Sequence of chain 1.A:
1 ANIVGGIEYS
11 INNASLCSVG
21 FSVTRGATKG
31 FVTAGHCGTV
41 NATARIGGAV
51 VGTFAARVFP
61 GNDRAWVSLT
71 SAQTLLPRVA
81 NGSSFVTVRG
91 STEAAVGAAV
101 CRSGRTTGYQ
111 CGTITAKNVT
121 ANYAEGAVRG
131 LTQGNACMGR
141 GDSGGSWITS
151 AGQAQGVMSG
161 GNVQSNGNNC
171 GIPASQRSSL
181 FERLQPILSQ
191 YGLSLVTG

The protein below binds the small molecule below.
Small molecule (SMILES): CCCC[C@H](NC(=O)[C@@H]1CCCN1C(=O)[C@H](C)NC(=O)[C@H](C)N)B(O)O

Binding-site contacts:
Ligand atom C contacts residue TYR123 of chain 1.A at 3.4 Å (hydrophobic).
Ligand atom CD contacts residue GLY139 of chain 1.A at 3.9 Å.
Ligand atom CE contacts residue ARG140 of chain 1.A at 3.9 Å.
Ligand atom CE contacts residue VAL163 of chain 1.A at 3.4 Å (hydrophobic).
Ligand atom CB contacts residue HIS36 of chain 1.A at 3.6 Å.
Ligand atom N contacts residue TYR123 of chain 1.A at 3.5 Å.
Ligand atom CD contacts residue ARG140 of chain 1.A at 3.7 Å.
Ligand atom O contacts residue GLY160 of chain 1.A at 3.2 Å.
Ligand atom O2 contacts residue HIS36 of chain 1.A at 2.6 Å (h-bond).
Ligand atom O contacts residue GLY161 of chain 1.A at 3.1 Å (h-bond).
Ligand atom N contacts residue SER143 of chain 1.A at 2.9 Å (h-bond).
Ligand atom CA contacts residue TYR123 of chain 1.A at 3.6 Å (hydrophobic).
Ligand atom B contacts residue HIS36 of chain 1.A at 3.5 Å.
Ligand atom N contacts residue SER159 of chain 1.A at 3.2 Å (h-bond).
Ligand atom CA contacts residue SER159 of chain 1.A at 3.5 Å.
Ligand atom O1 contacts residue SER143 of chain 1.A at 2.5 Å (h-bond).
Ligand atom CA contacts residue SER143 of chain 1.A at 2.5 Å.
Ligand atom CG contacts residue TYR123 of chain 1.A at 4.0 Å (hydrophobic).
Ligand atom B contacts residue SER143 of chain 1.A at 1.6 Å.
Ligand atom N contacts residue TYR123 of chain 1.A at 3.7 Å.
Ligand atom CB contacts residue SER143 of chain 1.A at 2.9 Å.
Ligand atom CG contacts residue GLU125 of chain 1.A at 3.9 Å.
Ligand atom N contacts residue HIS36 of chain 1.A at 3.4 Å (h-bond).
Ligand atom C contacts residue HIS36 of chain 1.A at 3.8 Å.
Ligand atom C contacts residue GLY161 of chain 1.A at 3.9 Å.
Ligand atom O2 contacts residue SER143 of chain 1.A at 2.5 Å (h-bond).
Ligand atom O1 contacts residue ASP142 of chain 1.A at 3.4 Å (salt-bridge).
Ligand atom CD contacts residue TYR123 of chain 1.A at 3.6 Å (hydrophobic).
Ligand atom O1 contacts residue GLY141 of chain 1.A at 2.5 Å (h-bond).
Ligand atom N contacts residue GLY161 of chain 1.A at 3.1 Å (h-bond).
Ligand atom O contacts residue TYR123 of chain 1.A at 3.4 Å.
Ligand atom O contacts residue ASN122 of chain 1.A at 4.0 Å.
Ligand atom CB contacts residue GLY139 of chain 1.A at 3.9 Å.
Ligand atom CG contacts residue GLY160 of chain 1.A at 3.8 Å.
Ligand atom CA contacts residue GLY161 of chain 1.A at 3.6 Å.
Ligand atom O1 contacts residue ARG140 of chain 1.A at 3.6 Å.
Ligand atom B contacts residue GLY141 of chain 1.A at 4.0 Å.
Ligand atom CD contacts residue VAL163 of chain 1.A at 3.4 Å (hydrophobic).
Ligand atom C contacts residue SER159 of chain 1.A at 3.8 Å.
Ligand atom CB contacts residue TYR123 of chain 1.A at 3.7 Å (hydrophobic).